Binding-site contacts:
Ligand atom C1 contacts residue ASN349 of chain 1.B at 1.5 Å.
Ligand atom C4 contacts residue ASP375 of chain 1.B at 3.7 Å.
Ligand atom C5 contacts residue ASP375 of chain 1.B at 3.1 Å.
Ligand atom O7 contacts residue PRO372 of chain 1.B at 3.8 Å.
Ligand atom C3 contacts residue ASP375 of chain 1.B at 3.6 Å.
Ligand atom C7 contacts residue ASN349 of chain 1.B at 4.2 Å.
Ligand atom C6 contacts residue ASP375 of chain 1.B at 3.5 Å.
Ligand atom O5 contacts residue ASP375 of chain 1.B at 3.2 Å (salt-bridge).
Ligand atom C6 contacts residue ASN349 of chain 1.B at 3.9 Å.
Ligand atom O6 contacts residue ASP375 of chain 1.B at 3.5 Å (salt-bridge).
Ligand atom O4 contacts residue ASP375 of chain 1.B at 3.6 Å (salt-bridge).
Ligand atom C2 contacts residue ASN349 of chain 1.B at 2.7 Å.
Ligand atom C8 contacts residue PRO372 of chain 1.B at 3.8 Å (hydrophobic).
Ligand atom O6 contacts residue ASN349 of chain 1.B at 3.3 Å (h-bond).
Ligand atom C8 contacts residue LYS348 of chain 1.B at 3.4 Å.
Ligand atom O5 contacts residue ASN349 of chain 1.B at 2.2 Å (h-bond).
Ligand atom N2 contacts residue ASN349 of chain 1.B at 2.9 Å (h-bond).
Ligand atom C1 contacts residue LYS348 of chain 1.B at 4.5 Å.
Ligand atom O3 contacts residue ASP375 of chain 1.B at 4.4 Å.
Ligand atom N2 contacts residue PRO372 of chain 1.B at 4.0 Å.
Ligand atom C7 contacts residue PRO372 of chain 1.B at 3.6 Å (hydrophobic).
Ligand atom O6 contacts residue TYR330 of chain 1.B at 3.5 Å (h-bond).
Ligand atom N2 contacts residue LYS348 of chain 1.B at 3.4 Å (salt-bridge).
Ligand atom C5 contacts residue ASN349 of chain 1.B at 3.4 Å.
Ligand atom C7 contacts residue LYS348 of chain 1.B at 3.9 Å.
Ligand atom C4 contacts residue ASN349 of chain 1.B at 4.1 Å.
Ligand atom C8 contacts residue ALA373 of chain 1.B at 4.3 Å (hydrophobic).
Ligand atom C1 contacts residue ASP375 of chain 1.B at 4.4 Å.
Ligand atom C3 contacts residue ASN349 of chain 1.B at 3.8 Å.

A small-molecule ligand and the protein it binds are described below.
Small molecule (SMILES): CC(=O)N[C@@H]1[C@@H](O)[C@H](O)[C@@H](CO)O[C@H]1O

Sequence of chain 1.B:
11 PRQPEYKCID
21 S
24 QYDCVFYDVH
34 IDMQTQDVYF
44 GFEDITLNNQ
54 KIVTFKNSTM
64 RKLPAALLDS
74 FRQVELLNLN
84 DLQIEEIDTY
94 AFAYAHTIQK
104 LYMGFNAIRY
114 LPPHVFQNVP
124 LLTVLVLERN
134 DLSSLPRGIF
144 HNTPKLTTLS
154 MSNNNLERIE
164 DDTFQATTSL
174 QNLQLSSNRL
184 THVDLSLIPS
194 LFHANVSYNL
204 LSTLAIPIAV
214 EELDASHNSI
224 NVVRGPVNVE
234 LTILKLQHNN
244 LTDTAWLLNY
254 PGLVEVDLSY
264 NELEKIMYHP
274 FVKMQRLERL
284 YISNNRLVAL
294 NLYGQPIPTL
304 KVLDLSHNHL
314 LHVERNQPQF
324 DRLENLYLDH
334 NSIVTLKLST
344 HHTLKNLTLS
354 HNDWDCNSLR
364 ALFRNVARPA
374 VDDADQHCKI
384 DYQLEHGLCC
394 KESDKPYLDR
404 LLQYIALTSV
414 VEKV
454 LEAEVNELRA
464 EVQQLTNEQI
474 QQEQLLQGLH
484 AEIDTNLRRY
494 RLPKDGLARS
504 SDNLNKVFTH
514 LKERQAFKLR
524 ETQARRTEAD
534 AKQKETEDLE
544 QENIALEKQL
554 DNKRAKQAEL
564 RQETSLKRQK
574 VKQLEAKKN